A small-molecule ligand and the protein it binds are described below.
Small molecule (SMILES): CC(C)C[C@H](NC(=O)[C@H](CC(N)=O)NC(=O)CN)C(=O)N[C@@H](CO)C(=O)N[C@@H](CC(=O)O)C(=O)N[C@@H](CC(=O)O)C(=O)N[C@@H](CCC(=O)O)C(=O)N[C@@H](CC(C)C)C(=O)N[C@@H](CCC(=O)O)C(=O)NCC(=O)N[C@H](C(=O)N[C@@H](C)C(=O)NCC(=O)NCC=O)C(C)C

Binding-site contacts:
Ligand atom CA contacts residue ALA24 of chain 1.C at 3.4 Å (hydrophobic).
Ligand atom CA contacts residue CYS27 of chain 1.C at 2.8 Å (hydrophobic).
Ligand atom O contacts residue CYS27 of chain 1.C at 2.4 Å (h-bond).
Ligand atom O contacts residue ASN60 of chain 1.C at 3.4 Å.
Ligand atom N contacts residue GLY77 of chain 1.C at 3.5 Å (h-bond).
Ligand atom C contacts residue ASN100 of chain 1.C at 3.4 Å.
Ligand atom O contacts residue SER59 of chain 1.C at 3.0 Å (h-bond).
Ligand atom N contacts residue PHE102 of chain 1.C at 3.5 Å.
Ligand atom O contacts residue ALA61 of chain 1.C at 3.6 Å.
Ligand atom N contacts residue GLY77 of chain 1.C at 3.1 Å (h-bond).
Ligand atom O contacts residue ASN60 of chain 1.C at 3.1 Å.
Ligand atom C contacts residue CYS27 of chain 1.C at 1.7 Å (hydrophobic).
Ligand atom O contacts residue LEU62 of chain 1.C at 3.6 Å.
Ligand atom O contacts residue HIS96 of chain 1.C at 2.9 Å.
Ligand atom C contacts residue HIS101 of chain 1.C at 3.6 Å.
Ligand atom N contacts residue ASN100 of chain 1.C at 2.7 Å (h-bond).
Ligand atom CD1 contacts residue ARG79 of chain 1.C at 3.7 Å.
Ligand atom ND2 contacts residue ARG79 of chain 1.C at 3.0 Å (salt-bridge).
Ligand atom CG1 contacts residue HIS96 of chain 1.C at 3.5 Å.
Ligand atom O contacts residue PHE99 of chain 1.C at 3.7 Å.
Ligand atom O contacts residue CYS27 of chain 1.C at 3.6 Å (h-bond).
Ligand atom CA contacts residue ASN100 of chain 1.C at 3.1 Å.
Ligand atom C contacts residue CYS27 of chain 1.C at 3.5 Å (hydrophobic).
Ligand atom N contacts residue SER59 of chain 1.C at 2.9 Å (h-bond).
Ligand atom C contacts residue ALA24 of chain 1.C at 3.4 Å (hydrophobic).
Ligand atom OD1 contacts residue TYR78 of chain 1.C at 3.3 Å.
Ligand atom O contacts residue ALA24 of chain 1.C at 3.3 Å (h-bond).
Ligand atom N contacts residue GLY77 of chain 1.C at 3.6 Å.
Ligand atom O contacts residue LEU62 of chain 1.C at 3.5 Å (h-bond).
Ligand atom OD1 contacts residue ARG79 of chain 1.C at 2.9 Å (salt-bridge).
Ligand atom CA contacts residue LEU25 of chain 1.C at 3.6 Å (hydrophobic).
Ligand atom C contacts residue SER59 of chain 1.C at 3.5 Å.
Ligand atom N contacts residue CYS27 of chain 1.C at 3.2 Å (h-bond).
Ligand atom O contacts residue GLY58 of chain 1.C at 3.3 Å.
Ligand atom CA contacts residue TYR78 of chain 1.C at 3.6 Å (hydrophobic).
Ligand atom O contacts residue ALA61 of chain 1.C at 2.9 Å (h-bond).
Ligand atom CD1 contacts residue TYR78 of chain 1.C at 3.5 Å (hydrophobic).
Ligand atom CA contacts residue SER59 of chain 1.C at 3.2 Å.
Ligand atom O contacts residue HIS101 of chain 1.C at 2.7 Å (h-bond).
Ligand atom O contacts residue ASN100 of chain 1.C at 3.7 Å.

Sequence of chain 1.C:
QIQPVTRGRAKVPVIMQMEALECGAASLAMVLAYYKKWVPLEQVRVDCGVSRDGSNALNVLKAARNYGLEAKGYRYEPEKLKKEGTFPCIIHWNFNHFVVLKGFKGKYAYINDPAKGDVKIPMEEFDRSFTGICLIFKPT